Binding-site contacts:
Ligand atom CB contacts residue GLN93 of chain 2.E at 3.4 Å.
Ligand atom CA contacts residue GLY91 of chain 2.E at 3.7 Å.
Ligand atom C contacts residue ARG97 of chain 1.D at 4.0 Å.
Ligand atom CD contacts residue SER94 of chain 2.E at 3.5 Å.
Ligand atom CB contacts residue GLN93 of chain 2.E at 3.8 Å.
Ligand atom CB contacts residue GLU104 of chain 2.E at 3.6 Å.
Ligand atom CA contacts residue ASP99 of chain 2.E at 3.8 Å.
Ligand atom CA contacts residue SER94 of chain 2.E at 3.6 Å.
Ligand atom OE1 contacts residue SER94 of chain 2.E at 3.8 Å.
Ligand atom CB contacts residue TRP95 of chain 2.E at 3.9 Å (hydrophobic).
Ligand atom CB contacts residue TRP108 of chain 2.E at 3.6 Å (hydrophobic).
Ligand atom CA contacts residue GLN93 of chain 2.E at 4.0 Å.
Ligand atom O contacts residue GLN93 of chain 2.E at 3.1 Å (h-bond).
Ligand atom N contacts residue TRP108 of chain 2.E at 4.0 Å.
Ligand atom CA contacts residue LEU92 of chain 2.E at 4.1 Å (hydrophobic).
Ligand atom CG contacts residue SER94 of chain 2.E at 3.5 Å.
Ligand atom N contacts residue LEU92 of chain 2.E at 4.0 Å.
Ligand atom C contacts residue GLN93 of chain 2.E at 4.1 Å.
Ligand atom CA contacts residue GLN93 of chain 2.E at 3.4 Å.
Ligand atom OE2 contacts residue SER94 of chain 2.E at 3.9 Å.
Ligand atom N contacts residue ASP99 of chain 2.E at 2.8 Å (salt-bridge).
Ligand atom CA contacts residue GLN93 of chain 2.E at 3.6 Å.
Ligand atom C contacts residue GLN93 of chain 2.E at 3.6 Å.
Ligand atom O contacts residue LEU92 of chain 2.E at 3.5 Å.
Ligand atom O contacts residue ARG97 of chain 1.D at 3.2 Å (salt-bridge).
Ligand atom N contacts residue SER94 of chain 2.E at 3.8 Å.
Ligand atom C contacts residue TRP108 of chain 2.E at 4.1 Å (hydrophobic).
Ligand atom CG2 contacts residue LYS82 of chain 2.E at 3.7 Å.
Ligand atom OE1 contacts residue GLN93 of chain 2.E at 3.7 Å.
Ligand atom O contacts residue TRP108 of chain 2.E at 3.5 Å (h-bond).
Ligand atom C contacts residue GLU104 of chain 2.E at 4.0 Å.
Ligand atom CA contacts residue TRP108 of chain 2.E at 3.9 Å (hydrophobic).
Ligand atom C contacts residue LEU92 of chain 2.E at 3.9 Å (hydrophobic).
Ligand atom CG contacts residue GLN93 of chain 2.E at 3.8 Å.
Ligand atom CG2 contacts residue GLN93 of chain 2.E at 3.3 Å.
Ligand atom CA contacts residue GLU104 of chain 2.E at 3.9 Å.
Ligand atom N contacts residue GLY91 of chain 2.E at 3.6 Å.
Ligand atom O contacts residue GLU104 of chain 2.E at 3.5 Å (salt-bridge).
Ligand atom N contacts residue GLN93 of chain 2.E at 2.9 Å (h-bond).
Ligand atom N contacts residue GLU104 of chain 2.E at 3.6 Å.

Sequence of chain 2.E:
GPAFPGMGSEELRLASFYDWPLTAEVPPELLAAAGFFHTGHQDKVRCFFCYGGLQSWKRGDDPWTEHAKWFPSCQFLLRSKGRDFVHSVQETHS

Sequence of chain 1.D:
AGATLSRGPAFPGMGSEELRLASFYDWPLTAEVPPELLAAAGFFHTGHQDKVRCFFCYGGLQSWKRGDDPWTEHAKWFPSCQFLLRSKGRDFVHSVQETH

The protein below binds the small molecule below.
Small molecule (SMILES): CC(C)[C@@H](C=O)NC(=O)[C@H](C)NC(=O)[C@H](CCC(=O)O)NC(=O)[C@H](C)N